This protein binds this small molecule.
Small molecule (SMILES): CC(=O)N[C@@H]1[C@@H](O)[C@H](O)[C@@H](CO)O[C@H]1O

Sequence of chain 1.M:
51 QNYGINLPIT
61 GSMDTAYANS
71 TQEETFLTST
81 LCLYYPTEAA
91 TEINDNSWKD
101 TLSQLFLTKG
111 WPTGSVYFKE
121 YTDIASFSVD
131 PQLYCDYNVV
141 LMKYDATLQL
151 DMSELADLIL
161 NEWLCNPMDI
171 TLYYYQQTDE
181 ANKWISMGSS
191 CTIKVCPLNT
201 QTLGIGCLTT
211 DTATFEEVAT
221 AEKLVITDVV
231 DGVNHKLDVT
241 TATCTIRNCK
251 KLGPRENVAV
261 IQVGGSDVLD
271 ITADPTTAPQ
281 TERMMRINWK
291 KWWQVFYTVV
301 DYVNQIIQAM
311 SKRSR

Binding-site contacts:
Ligand atom C7 contacts residue ASN69 of chain 1.M at 3.2 Å.
Ligand atom C1 contacts residue ASN69 of chain 1.M at 1.5 Å.
Ligand atom C3 contacts residue ASN69 of chain 1.M at 3.8 Å.
Ligand atom O5 contacts residue ASN69 of chain 1.M at 2.5 Å (h-bond).
Ligand atom C2 contacts residue ASN69 of chain 1.M at 2.5 Å.
Ligand atom C4 contacts residue ASN69 of chain 1.M at 4.2 Å.
Ligand atom O6 contacts residue ASN69 of chain 1.M at 4.2 Å.
Ligand atom O7 contacts residue ASN69 of chain 1.M at 3.0 Å.
Ligand atom C8 contacts residue ASN69 of chain 1.M at 4.3 Å.
Ligand atom N2 contacts residue ASN69 of chain 1.M at 2.9 Å (h-bond).
Ligand atom C5 contacts residue ASN69 of chain 1.M at 3.7 Å.